Sequence of chain 1.A:
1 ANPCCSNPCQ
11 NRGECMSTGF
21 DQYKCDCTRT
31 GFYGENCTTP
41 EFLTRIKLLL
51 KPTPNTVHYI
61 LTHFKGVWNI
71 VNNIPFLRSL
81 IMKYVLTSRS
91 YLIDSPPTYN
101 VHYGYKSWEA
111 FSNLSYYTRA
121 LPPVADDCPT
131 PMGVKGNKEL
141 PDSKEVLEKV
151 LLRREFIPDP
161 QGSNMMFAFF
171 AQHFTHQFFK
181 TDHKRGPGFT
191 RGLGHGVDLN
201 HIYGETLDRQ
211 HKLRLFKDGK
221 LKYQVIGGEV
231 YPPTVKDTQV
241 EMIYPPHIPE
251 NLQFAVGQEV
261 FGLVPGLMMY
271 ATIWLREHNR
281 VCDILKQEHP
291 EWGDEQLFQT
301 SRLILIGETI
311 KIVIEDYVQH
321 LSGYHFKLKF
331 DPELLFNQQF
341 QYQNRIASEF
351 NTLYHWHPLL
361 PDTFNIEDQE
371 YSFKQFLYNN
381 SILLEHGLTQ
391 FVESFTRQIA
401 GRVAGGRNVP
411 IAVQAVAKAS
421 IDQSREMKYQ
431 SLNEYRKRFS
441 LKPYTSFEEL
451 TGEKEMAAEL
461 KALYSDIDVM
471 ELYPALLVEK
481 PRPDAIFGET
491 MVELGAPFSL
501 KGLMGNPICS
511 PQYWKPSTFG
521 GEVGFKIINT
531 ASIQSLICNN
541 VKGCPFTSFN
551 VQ

Binding-site contacts:
Ligand atom O1 contacts residue LEU321 of chain 1.A at 3.9 Å.
Ligand atom C3 contacts residue ALA496 of chain 1.A at 3.9 Å (hydrophobic).
Ligand atom F2 contacts residue GLY495 of chain 1.A at 3.7 Å.
Ligand atom C10 contacts residue TYR324 of chain 1.A at 3.6 Å (hydrophobic).
Ligand atom F1 contacts residue GLY495 of chain 1.A at 3.1 Å.
Ligand atom C4 contacts residue VAL318 of chain 1.A at 3.9 Å (hydrophobic).
Ligand atom C5 contacts residue VAL318 of chain 1.A at 3.9 Å (hydrophobic).
Ligand atom C7 contacts residue VAL318 of chain 1.A at 3.5 Å (hydrophobic).
Ligand atom F3 contacts residue VAL492 of chain 1.A at 4.0 Å.
Ligand atom C2 contacts residue VAL318 of chain 1.A at 3.8 Å (hydrophobic).
Ligand atom O2 contacts residue TYR317 of chain 1.A at 3.7 Å.
Ligand atom C12 contacts residue VAL318 of chain 1.A at 3.8 Å (hydrophobic).
Ligand atom C1 contacts residue VAL318 of chain 1.A at 3.8 Å (hydrophobic).
Ligand atom C1 contacts residue ALA496 of chain 1.A at 3.5 Å (hydrophobic).
Ligand atom O1 contacts residue VAL318 of chain 1.A at 4.2 Å.
Ligand atom O2 contacts residue TRP356 of chain 1.A at 4.0 Å.
Ligand atom C14 contacts residue LEU321 of chain 1.A at 3.9 Å (hydrophobic).
Ligand atom C13 contacts residue TYR354 of chain 1.A at 4.0 Å (hydrophobic).
Ligand atom C9 contacts residue ALA496 of chain 1.A at 4.1 Å (hydrophobic).
Ligand atom C15 contacts residue GLY495 of chain 1.A at 4.1 Å.
Ligand atom C9 contacts residue ARG89 of chain 1.A at 3.3 Å.
Ligand atom C2 contacts residue ALA496 of chain 1.A at 4.2 Å (hydrophobic).
Ligand atom CL1 contacts residue LEU500 of chain 1.A at 3.9 Å.
Ligand atom C6 contacts residue VAL318 of chain 1.A at 3.6 Å (hydrophobic).
Ligand atom F1 contacts residue VAL492 of chain 1.A at 3.6 Å.
Ligand atom C13 contacts residue SER499 of chain 1.A at 3.8 Å.
Ligand atom C5 contacts residue ALA496 of chain 1.A at 3.8 Å (hydrophobic).
Ligand atom C4 contacts residue ALA496 of chain 1.A at 3.4 Å (hydrophobic).
Ligand atom C15 contacts residue ALA496 of chain 1.A at 4.2 Å (hydrophobic).
Ligand atom CL1 contacts residue ALA496 of chain 1.A at 3.9 Å.
Ligand atom O2 contacts residue TYR354 of chain 1.A at 2.9 Å (h-bond).
Ligand atom C7 contacts residue SER499 of chain 1.A at 3.9 Å.
Ligand atom F1 contacts residue ALA496 of chain 1.A at 2.9 Å.
Ligand atom C10 contacts residue VAL492 of chain 1.A at 4.2 Å (hydrophobic).
Ligand atom C11 contacts residue TYR324 of chain 1.A at 4.0 Å (hydrophobic).
Ligand atom O3 contacts residue SER499 of chain 1.A at 2.6 Å (h-bond).
Ligand atom C9 contacts residue TYR324 of chain 1.A at 4.1 Å (hydrophobic).
Ligand atom O2 contacts residue LEU321 of chain 1.A at 4.2 Å.
Ligand atom F3 contacts residue PHE487 of chain 1.A at 4.1 Å.
Ligand atom C3 contacts residue VAL318 of chain 1.A at 3.7 Å (hydrophobic).

This protein binds this small molecule.
Small molecule (SMILES): CC(C)(C)c1cc2c(cc1Cl)C=C(C(=O)O)[C@@H](C(F)(F)F)O2